This protein binds this small molecule.
Small molecule (SMILES): O=C1NC=C(F)[C@H](O)N1

Binding-site contacts:
Ligand atom C2 contacts residue GLU221 of chain 3.A at 3.7 Å.
Ligand atom O4 contacts residue HIS65 of chain 3.A at 3.6 Å.
Ligand atom O4 contacts residue HIS67 of chain 3.A at 3.5 Å (h-bond).
Ligand atom C5 contacts residue ASP317 of chain 3.A at 3.8 Å.
Ligand atom N3 contacts residue FE1 of chain 3.B at 3.7 Å.
Ligand atom O2 contacts residue GLU221 of chain 3.A at 3.7 Å.
Ligand atom C4 contacts residue GLU221 of chain 3.A at 3.5 Å.
Ligand atom C6 contacts residue HIS67 of chain 3.A at 3.5 Å.
Ligand atom C2 contacts residue HIS218 of chain 3.A at 3.5 Å.
Ligand atom F5 contacts residue FE1 of chain 3.B at 3.7 Å.
Ligand atom N3 contacts residue GLU221 of chain 3.A at 2.8 Å (salt-bridge).
Ligand atom F5 contacts residue SER318 of chain 3.A at 3.0 Å.
Ligand atom F5 contacts residue HIS67 of chain 3.A at 3.6 Å.
Ligand atom C2 contacts residue GLN160 of chain 3.A at 3.8 Å.
Ligand atom N1 contacts residue TRP323 of chain 3.A at 3.7 Å.
Ligand atom O2 contacts residue LEU85 of chain 3.A at 3.6 Å.
Ligand atom O4 contacts residue HIS250 of chain 3.A at 2.8 Å (h-bond).
Ligand atom N1 contacts residue HIS67 of chain 3.A at 3.9 Å.
Ligand atom O2 contacts residue ILE187 of chain 3.A at 3.7 Å.
Ligand atom N3 contacts residue LEU85 of chain 3.A at 3.5 Å.
Ligand atom N1 contacts residue GLN160 of chain 3.A at 2.9 Å (h-bond).
Ligand atom F5 contacts residue TRP323 of chain 3.A at 3.5 Å.
Ligand atom C5 contacts residue FE1 of chain 3.B at 3.4 Å.
Ligand atom N3 contacts residue HIS218 of chain 3.A at 3.4 Å.
Ligand atom O2 contacts residue PHE158 of chain 3.A at 3.4 Å.
Ligand atom N1 contacts residue PHE158 of chain 3.A at 3.9 Å.
Ligand atom O2 contacts residue GLN160 of chain 3.A at 3.1 Å (h-bond).
Ligand atom O2 contacts residue HIS218 of chain 3.A at 3.5 Å.
Ligand atom C5 contacts residue HIS67 of chain 3.A at 3.5 Å.
Ligand atom O4 contacts residue ASP317 of chain 3.A at 2.7 Å (salt-bridge).
Ligand atom F5 contacts residue ASP317 of chain 3.A at 3.2 Å.
Ligand atom O4 contacts residue FE1 of chain 3.B at 2.0 Å.
Ligand atom C2 contacts residue LEU85 of chain 3.A at 3.6 Å (hydrophobic).
Ligand atom C4 contacts residue ASP317 of chain 3.A at 3.5 Å.
Ligand atom C4 contacts residue FE1 of chain 3.B at 3.2 Å.
Ligand atom C5 contacts residue TRP323 of chain 3.A at 3.6 Å (hydrophobic).
Ligand atom C4 contacts residue HIS250 of chain 3.A at 3.8 Å.
Ligand atom O4 contacts residue HIS218 of chain 3.A at 3.2 Å (h-bond).
Ligand atom C6 contacts residue TRP323 of chain 3.A at 3.4 Å (hydrophobic).
Ligand atom O4 contacts residue GLU221 of chain 3.A at 3.8 Å.

Sequence of chain 3.A:
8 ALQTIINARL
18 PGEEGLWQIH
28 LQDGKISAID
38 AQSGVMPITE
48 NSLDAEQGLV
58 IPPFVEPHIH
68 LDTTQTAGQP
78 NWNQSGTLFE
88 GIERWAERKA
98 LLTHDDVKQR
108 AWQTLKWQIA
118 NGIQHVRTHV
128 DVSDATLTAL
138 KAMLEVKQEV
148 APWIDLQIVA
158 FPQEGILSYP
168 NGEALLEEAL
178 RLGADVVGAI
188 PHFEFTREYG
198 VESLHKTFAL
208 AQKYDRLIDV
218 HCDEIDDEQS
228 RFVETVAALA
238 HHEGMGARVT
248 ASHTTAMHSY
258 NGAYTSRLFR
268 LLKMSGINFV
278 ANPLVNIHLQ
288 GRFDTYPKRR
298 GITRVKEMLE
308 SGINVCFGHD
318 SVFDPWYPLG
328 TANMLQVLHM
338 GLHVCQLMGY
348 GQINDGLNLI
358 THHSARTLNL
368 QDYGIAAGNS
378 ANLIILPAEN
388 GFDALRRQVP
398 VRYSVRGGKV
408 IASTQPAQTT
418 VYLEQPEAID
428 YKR